Sequence of chain 1.F:
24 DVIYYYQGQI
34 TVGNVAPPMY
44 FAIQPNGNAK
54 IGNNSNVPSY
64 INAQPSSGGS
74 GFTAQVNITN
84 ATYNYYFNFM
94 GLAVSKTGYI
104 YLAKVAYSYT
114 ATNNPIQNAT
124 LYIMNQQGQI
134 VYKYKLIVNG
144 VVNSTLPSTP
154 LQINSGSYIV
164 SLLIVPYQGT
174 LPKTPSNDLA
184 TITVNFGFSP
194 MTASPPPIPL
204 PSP

Binding-site contacts:
Ligand atom O4 contacts residue SER197 of chain 1.G at 3.1 Å (h-bond).
Ligand atom O7 contacts residue ASN56 of chain 1.F at 3.3 Å (h-bond).
Ligand atom O6 contacts residue PHE90 of chain 1.F at 3.3 Å.
Ligand atom O5 contacts residue ASN56 of chain 1.F at 2.4 Å (h-bond).
Ligand atom C6 contacts residue PRO198 of chain 1.G at 4.0 Å (hydrophobic).
Ligand atom C8 contacts residue GLN129 of chain 1.F at 3.6 Å.
Ligand atom C6 contacts residue LYS53 of chain 1.F at 3.1 Å.
Ligand atom C6 contacts residue ASN91 of chain 1.F at 3.3 Å.
Ligand atom O6 contacts residue PRO199 of chain 1.G at 3.5 Å.
Ligand atom O7 contacts residue ALA52 of chain 1.F at 3.6 Å (h-bond).
Ligand atom O5 contacts residue PRO199 of chain 1.G at 3.6 Å.
Ligand atom C3 contacts residue ASN56 of chain 1.F at 3.8 Å.
Ligand atom O5 contacts residue ASN91 of chain 1.F at 3.4 Å (h-bond).
Ligand atom C8 contacts residue GLY131 of chain 1.F at 3.6 Å.
Ligand atom C1 contacts residue ALA52 of chain 1.F at 3.7 Å (hydrophobic).
Ligand atom C8 contacts residue GLN130 of chain 1.F at 3.6 Å.
Ligand atom C3 contacts residue PRO199 of chain 1.G at 4.1 Å (hydrophobic).
Ligand atom O1S6 contacts residue GLN130 of chain 1.F at 4.0 Å.
Ligand atom C2 contacts residue ASN56 of chain 1.F at 2.5 Å.
Ligand atom C4 contacts residue SER197 of chain 1.G at 4.1 Å.
Ligand atom C5 contacts residue ASN91 of chain 1.F at 3.5 Å.
Ligand atom O2 contacts residue GLN130 of chain 1.F at 3.9 Å.
Ligand atom C7 contacts residue ASN56 of chain 1.F at 3.2 Å.
Ligand atom O6 contacts residue PRO198 of chain 1.G at 3.5 Å (h-bond).
Ligand atom O5 contacts residue ALA52 of chain 1.F at 3.7 Å.
Ligand atom O4 contacts residue PRO199 of chain 1.G at 3.5 Å.
Ligand atom C8 contacts residue PHE90 of chain 1.F at 3.9 Å (hydrophobic).
Ligand atom O4 contacts residue GLN130 of chain 1.F at 3.7 Å.
Ligand atom O7 contacts residue ILE201 of chain 1.G at 3.8 Å.
Ligand atom C1 contacts residue ASN56 of chain 1.F at 1.4 Å.
Ligand atom C1 contacts residue PRO199 of chain 1.G at 4.0 Å (hydrophobic).
Ligand atom N2 contacts residue ASN56 of chain 1.F at 2.9 Å (h-bond).
Ligand atom O6 contacts residue LYS53 of chain 1.F at 3.9 Å.
Ligand atom C6 contacts residue SER197 of chain 1.G at 3.5 Å.
Ligand atom O6 contacts residue ASN91 of chain 1.F at 3.3 Å (h-bond).
Ligand atom C5 contacts residue ASN56 of chain 1.F at 3.7 Å.
Ligand atom O3 contacts residue PRO199 of chain 1.G at 4.1 Å.
Ligand atom O5 contacts residue LYS53 of chain 1.F at 3.5 Å.
Ligand atom O6 contacts residue ILE162 of chain 1.F at 3.5 Å.
Ligand atom C3 contacts residue GLN130 of chain 1.F at 3.5 Å.

Sequence of chain 1.G:
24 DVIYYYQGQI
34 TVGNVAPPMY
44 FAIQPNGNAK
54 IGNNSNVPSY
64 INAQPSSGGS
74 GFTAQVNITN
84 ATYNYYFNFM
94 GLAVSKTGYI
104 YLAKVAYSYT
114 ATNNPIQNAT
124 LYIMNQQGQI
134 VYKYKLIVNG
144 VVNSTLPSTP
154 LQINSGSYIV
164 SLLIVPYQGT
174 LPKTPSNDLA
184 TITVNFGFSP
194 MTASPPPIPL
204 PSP

A protein and the small-molecule ligand that binds it are described below.
Small molecule (SMILES): CC(=O)N[C@H]1[C@H](O[C@H]2[C@H](O)[C@@H](NC(C)=O)CO[C@@H]2CO)O[C@H](CO[C@H]2O[C@H](CO)[C@@H](O)[C@H](O)[C@@H]2O)[C@@H](O[C@H]2O[C@H](CO)[C@@H](O)[C@H](O)[C@@H]2O)[C@@H]1O[C@@H]1O[C@H](CS(=O)(=O)O)[C@@H](O[C@@H]2O[C@H](CO)[C@@H](O)[C@H](O)[C@H]2O)[C@H](O)[C@H]1O